Sequence of chain 1.J:
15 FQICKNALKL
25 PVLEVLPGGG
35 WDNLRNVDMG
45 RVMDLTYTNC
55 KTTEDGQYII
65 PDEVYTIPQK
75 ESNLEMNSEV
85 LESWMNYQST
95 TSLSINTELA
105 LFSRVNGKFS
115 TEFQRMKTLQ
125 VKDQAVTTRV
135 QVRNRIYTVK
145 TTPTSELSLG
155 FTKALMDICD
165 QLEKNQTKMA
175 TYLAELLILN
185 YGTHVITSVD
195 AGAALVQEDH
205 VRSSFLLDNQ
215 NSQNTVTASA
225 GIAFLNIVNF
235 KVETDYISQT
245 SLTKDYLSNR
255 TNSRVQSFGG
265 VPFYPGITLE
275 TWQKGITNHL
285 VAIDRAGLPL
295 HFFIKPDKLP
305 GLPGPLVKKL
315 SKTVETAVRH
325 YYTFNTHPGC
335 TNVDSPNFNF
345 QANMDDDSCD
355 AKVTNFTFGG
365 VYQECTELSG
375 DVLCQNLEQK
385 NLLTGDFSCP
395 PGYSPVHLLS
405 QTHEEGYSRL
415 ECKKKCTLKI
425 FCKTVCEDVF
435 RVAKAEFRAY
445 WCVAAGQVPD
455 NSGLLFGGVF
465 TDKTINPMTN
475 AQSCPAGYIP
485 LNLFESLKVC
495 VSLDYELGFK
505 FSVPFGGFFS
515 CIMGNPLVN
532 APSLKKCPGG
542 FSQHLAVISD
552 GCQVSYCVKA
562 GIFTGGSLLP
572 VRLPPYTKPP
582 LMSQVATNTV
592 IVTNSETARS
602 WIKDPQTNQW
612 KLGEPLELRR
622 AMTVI

Sequence of chain 1.I:
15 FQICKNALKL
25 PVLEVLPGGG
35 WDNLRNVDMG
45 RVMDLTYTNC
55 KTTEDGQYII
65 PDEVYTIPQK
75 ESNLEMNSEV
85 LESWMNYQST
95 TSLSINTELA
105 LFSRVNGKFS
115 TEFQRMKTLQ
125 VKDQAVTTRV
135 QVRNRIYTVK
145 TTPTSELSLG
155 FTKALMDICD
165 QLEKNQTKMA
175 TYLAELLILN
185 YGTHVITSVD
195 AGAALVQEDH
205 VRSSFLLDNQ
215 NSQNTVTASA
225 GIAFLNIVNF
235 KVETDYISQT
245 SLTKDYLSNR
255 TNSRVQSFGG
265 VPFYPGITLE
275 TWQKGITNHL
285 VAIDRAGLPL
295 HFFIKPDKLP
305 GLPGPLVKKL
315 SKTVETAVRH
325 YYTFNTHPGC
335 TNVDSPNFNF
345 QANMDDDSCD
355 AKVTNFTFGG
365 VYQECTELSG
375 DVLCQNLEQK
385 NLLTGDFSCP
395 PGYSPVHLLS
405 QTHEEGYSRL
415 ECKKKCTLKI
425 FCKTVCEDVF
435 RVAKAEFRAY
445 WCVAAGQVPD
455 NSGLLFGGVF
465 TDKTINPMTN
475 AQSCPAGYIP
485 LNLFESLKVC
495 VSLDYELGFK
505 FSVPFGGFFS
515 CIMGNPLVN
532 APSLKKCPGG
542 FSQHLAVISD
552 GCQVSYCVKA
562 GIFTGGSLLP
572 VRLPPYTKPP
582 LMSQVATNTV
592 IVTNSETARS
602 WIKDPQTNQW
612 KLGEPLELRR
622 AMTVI

The small molecule below binds the protein below.
Small molecule (SMILES): CC(=O)N[C@@H]1[C@@H](O)[C@H](O)[C@@H](CO)O[C@H]1O

Binding-site contacts:
Ligand atom O7 contacts residue SER252 of chain 1.I at 2.3 Å (h-bond).
Ligand atom N2 contacts residue ASN253 of chain 1.I at 2.9 Å (h-bond).
Ligand atom C8 contacts residue SER252 of chain 1.I at 3.9 Å.
Ligand atom C5 contacts residue ASP249 of chain 1.I at 4.5 Å.
Ligand atom C1 contacts residue ASN253 of chain 1.I at 1.4 Å.
Ligand atom O7 contacts residue ASN253 of chain 1.I at 3.6 Å.
Ligand atom C8 contacts residue ASN218 of chain 1.J at 3.8 Å.
Ligand atom C1 contacts residue ASP249 of chain 1.I at 4.2 Å.
Ligand atom O5 contacts residue ASP249 of chain 1.I at 4.0 Å.
Ligand atom N2 contacts residue SER252 of chain 1.I at 4.2 Å.
Ligand atom C7 contacts residue ASN218 of chain 1.J at 4.5 Å.
Ligand atom C8 contacts residue ASN253 of chain 1.I at 4.1 Å.
Ligand atom O6 contacts residue ASP249 of chain 1.I at 3.2 Å (salt-bridge).
Ligand atom O5 contacts residue ASN253 of chain 1.I at 2.4 Å (h-bond).
Ligand atom C7 contacts residue SER252 of chain 1.I at 3.5 Å.
Ligand atom C4 contacts residue ASN253 of chain 1.I at 4.2 Å.
Ligand atom C3 contacts residue ASN253 of chain 1.I at 3.8 Å.
Ligand atom C5 contacts residue ASN253 of chain 1.I at 3.7 Å.
Ligand atom O7 contacts residue ASN218 of chain 1.J at 4.3 Å.
Ligand atom C2 contacts residue SER252 of chain 1.I at 4.1 Å.
Ligand atom C8 contacts residue ARG206 of chain 1.I at 3.5 Å.
Ligand atom C7 contacts residue ASN253 of chain 1.I at 3.5 Å.
Ligand atom C6 contacts residue ASP249 of chain 1.I at 3.3 Å.
Ligand atom C1 contacts residue PHE209 of chain 1.I at 4.0 Å (hydrophobic).
Ligand atom C2 contacts residue ASN253 of chain 1.I at 2.5 Å.
Ligand atom O5 contacts residue PHE209 of chain 1.I at 4.0 Å.